Binding-site contacts:
Ligand atom C3 contacts residue ASN389 of chain 1.A at 3.7 Å.
Ligand atom O7 contacts residue ASN389 of chain 1.A at 4.4 Å.
Ligand atom O5 contacts residue ASN389 of chain 1.A at 2.4 Å (h-bond).
Ligand atom C7 contacts residue ASN389 of chain 1.A at 3.5 Å.
Ligand atom N2 contacts residue ASN389 of chain 1.A at 2.8 Å (h-bond).
Ligand atom C2 contacts residue ASN389 of chain 1.A at 2.3 Å.
Ligand atom C8 contacts residue ASN389 of chain 1.A at 3.8 Å.
Ligand atom C5 contacts residue ASN389 of chain 1.A at 3.7 Å.
Ligand atom C4 contacts residue ASN389 of chain 1.A at 4.1 Å.
Ligand atom C1 contacts residue ASN389 of chain 1.A at 1.4 Å.

The small molecule below binds the protein below.
Small molecule (SMILES): CC(=O)N[C@@H]1[C@@H](O)[C@H](O)[C@@H](CO)O[C@H]1O

Sequence of chain 1.A:
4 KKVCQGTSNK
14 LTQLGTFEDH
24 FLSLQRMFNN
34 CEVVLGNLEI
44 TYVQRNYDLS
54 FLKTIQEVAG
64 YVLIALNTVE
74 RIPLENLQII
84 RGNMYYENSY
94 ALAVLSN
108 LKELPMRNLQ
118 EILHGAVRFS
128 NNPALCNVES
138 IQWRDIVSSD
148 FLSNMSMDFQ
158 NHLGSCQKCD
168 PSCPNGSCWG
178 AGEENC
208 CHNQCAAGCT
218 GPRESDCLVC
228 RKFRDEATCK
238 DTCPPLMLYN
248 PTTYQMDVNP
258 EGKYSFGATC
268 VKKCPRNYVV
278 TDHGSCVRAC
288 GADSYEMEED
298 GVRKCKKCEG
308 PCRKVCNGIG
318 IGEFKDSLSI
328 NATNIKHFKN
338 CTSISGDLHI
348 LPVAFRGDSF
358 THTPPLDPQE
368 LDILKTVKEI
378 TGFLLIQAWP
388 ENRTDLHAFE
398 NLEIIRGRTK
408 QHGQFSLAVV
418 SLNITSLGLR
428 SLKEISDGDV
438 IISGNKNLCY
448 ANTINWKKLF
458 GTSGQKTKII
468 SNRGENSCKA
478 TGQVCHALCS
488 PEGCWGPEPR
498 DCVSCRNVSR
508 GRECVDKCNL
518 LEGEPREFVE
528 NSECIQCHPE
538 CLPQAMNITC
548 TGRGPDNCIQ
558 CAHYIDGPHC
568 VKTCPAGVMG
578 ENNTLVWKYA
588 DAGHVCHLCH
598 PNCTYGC